Binding-site contacts:
Ligand atom C2 contacts residue TRP162 of chain 1.B at 3.8 Å (hydrophobic).
Ligand atom C11 contacts residue HIS123 of chain 1.C at 4.0 Å.
Ligand atom C5 contacts residue TRP162 of chain 1.B at 3.5 Å (hydrophobic).
Ligand atom C12 contacts residue CYS207 of chain 1.B at 3.6 Å (hydrophobic).
Ligand atom C2 contacts residue TYR108 of chain 1.B at 3.1 Å (hydrophobic).
Ligand atom C4 contacts residue CYS206 of chain 1.B at 4.1 Å (hydrophobic).
Ligand atom C6 contacts residue HIS123 of chain 1.C at 4.1 Å.
Ligand atom C3 contacts residue TYR211 of chain 1.B at 3.8 Å (hydrophobic).
Ligand atom C3 contacts residue TRP162 of chain 1.B at 3.8 Å (hydrophobic).
Ligand atom C1 contacts residue TRP162 of chain 1.B at 3.5 Å (hydrophobic).
Ligand atom N1 contacts residue TRP162 of chain 1.B at 3.0 Å (h-bond).
Ligand atom C1 contacts residue TRP72 of chain 1.C at 3.7 Å (hydrophobic).
Ligand atom C2 contacts residue TYR204 of chain 1.B at 3.6 Å (hydrophobic).
Ligand atom C4 contacts residue TRP162 of chain 1.B at 4.3 Å (hydrophobic).
Ligand atom C5 contacts residue TRP72 of chain 1.C at 4.0 Å (hydrophobic).
Ligand atom C11 contacts residue GLN131 of chain 1.C at 4.1 Å.
Ligand atom C12 contacts residue GLN131 of chain 1.C at 3.2 Å.
Ligand atom N1 contacts residue TYR108 of chain 1.B at 2.9 Å (h-bond).
Ligand atom C8 contacts residue TRP162 of chain 1.B at 4.2 Å (hydrophobic).
Ligand atom C10 contacts residue TRP162 of chain 1.B at 3.7 Å (hydrophobic).
Ligand atom C10 contacts residue THR133 of chain 1.C at 3.5 Å.
Ligand atom C12 contacts residue HIS123 of chain 1.C at 4.2 Å.
Ligand atom C12 contacts residue CYS206 of chain 1.B at 4.1 Å (hydrophobic).
Ligand atom C11 contacts residue TYR211 of chain 1.B at 3.8 Å (hydrophobic).
Ligand atom C6 contacts residue THR133 of chain 1.C at 3.9 Å.
Ligand atom C7 contacts residue HIS123 of chain 1.C at 4.2 Å.
Ligand atom C8 contacts residue GLN131 of chain 1.C at 4.1 Å.
Ligand atom C1 contacts residue TYR108 of chain 1.B at 3.8 Å (hydrophobic).
Ligand atom C11 contacts residue CYS206 of chain 1.B at 4.3 Å (hydrophobic).
Ligand atom C7 contacts residue GLN131 of chain 1.C at 3.6 Å.
Ligand atom C2 contacts residue TYR211 of chain 1.B at 4.1 Å (hydrophobic).
Ligand atom C6 contacts residue GLN131 of chain 1.C at 3.9 Å.
Ligand atom O1 contacts residue HIS123 of chain 1.C at 3.4 Å.
Ligand atom N3 contacts residue THR133 of chain 1.C at 3.4 Å.
Ligand atom C11 contacts residue CYS207 of chain 1.B at 3.6 Å (hydrophobic).
Ligand atom C9 contacts residue TRP162 of chain 1.B at 3.6 Å (hydrophobic).
Ligand atom C3 contacts residue TYR204 of chain 1.B at 4.0 Å (hydrophobic).
Ligand atom N3 contacts residue THR163 of chain 1.B at 4.2 Å.
Ligand atom N2 contacts residue TRP162 of chain 1.B at 3.4 Å (h-bond).
Ligand atom O1 contacts residue GLN131 of chain 1.C at 3.8 Å.

Sequence of chain 1.C:
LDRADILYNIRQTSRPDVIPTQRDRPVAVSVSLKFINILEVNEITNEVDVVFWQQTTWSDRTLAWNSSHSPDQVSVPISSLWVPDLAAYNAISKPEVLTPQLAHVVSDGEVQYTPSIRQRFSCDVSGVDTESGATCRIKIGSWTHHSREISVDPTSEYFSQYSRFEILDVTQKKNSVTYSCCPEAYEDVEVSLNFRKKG

Sequence of chain 1.B:
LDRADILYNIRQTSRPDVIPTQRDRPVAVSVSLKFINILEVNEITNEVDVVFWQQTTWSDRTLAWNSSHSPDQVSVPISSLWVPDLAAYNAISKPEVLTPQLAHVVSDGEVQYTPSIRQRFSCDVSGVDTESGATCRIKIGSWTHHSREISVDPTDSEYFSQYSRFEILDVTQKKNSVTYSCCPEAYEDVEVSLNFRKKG

This protein binds this small molecule.
Small molecule (SMILES): CCOc1cncc(N2CCCNCC2)c1